Sequence of chain 1.B:
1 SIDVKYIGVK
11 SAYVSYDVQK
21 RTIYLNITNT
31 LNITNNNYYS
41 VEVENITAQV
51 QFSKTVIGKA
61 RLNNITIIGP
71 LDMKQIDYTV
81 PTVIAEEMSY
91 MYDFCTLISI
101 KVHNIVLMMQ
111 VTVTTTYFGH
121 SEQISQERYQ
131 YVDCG

This small molecule binds to this protein.
Small molecule (SMILES): CC(=O)N[C@@H]1[C@@H](O)[C@H](O)[C@@H](CO)O[C@H]1O

Binding-site contacts:
Ligand atom C4 contacts residue ASN26 of chain 1.A at 4.2 Å.
Ligand atom O6 contacts residue NAG1 of chain 1.J at 3.7 Å.
Ligand atom N2 contacts residue ASN26 of chain 1.A at 2.4 Å (h-bond).
Ligand atom C4 contacts residue NAG1 of chain 1.J at 4.3 Å.
Ligand atom C2 contacts residue NAG1 of chain 1.J at 4.1 Å.
Ligand atom C3 contacts residue ASN26 of chain 1.A at 3.8 Å.
Ligand atom C7 contacts residue NAG1 of chain 1.J at 4.1 Å.
Ligand atom C8 contacts residue LEU25 of chain 1.A at 3.7 Å (hydrophobic).
Ligand atom C2 contacts residue ASN26 of chain 1.A at 2.5 Å.
Ligand atom O7 contacts residue ASN26 of chain 1.A at 3.8 Å.
Ligand atom C7 contacts residue ASN26 of chain 1.A at 3.0 Å.
Ligand atom C5 contacts residue ASN26 of chain 1.A at 3.6 Å.
Ligand atom O7 contacts residue NAG1 of chain 1.J at 3.2 Å.
Ligand atom O5 contacts residue ASN26 of chain 1.A at 2.3 Å (h-bond).
Ligand atom C8 contacts residue LEU25 of chain 1.B at 4.1 Å (hydrophobic).
Ligand atom O3 contacts residue NAG1 of chain 1.J at 4.0 Å.
Ligand atom C8 contacts residue ASN26 of chain 1.A at 3.4 Å.
Ligand atom O5 contacts residue NAG1 of chain 1.J at 4.4 Å.
Ligand atom C1 contacts residue ASN26 of chain 1.A at 1.4 Å.

Sequence of chain 1.A:
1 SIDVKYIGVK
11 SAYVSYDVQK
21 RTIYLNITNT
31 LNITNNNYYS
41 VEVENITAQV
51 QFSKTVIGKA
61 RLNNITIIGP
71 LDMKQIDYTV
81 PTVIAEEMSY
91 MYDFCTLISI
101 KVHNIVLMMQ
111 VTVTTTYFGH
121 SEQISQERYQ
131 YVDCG